This small molecule binds to this protein.
Small molecule (SMILES): C[C@H](O)[C@H](N)[C@@H]1O[C@](O)(C(=O)O)C[C@H](O)[C@@H]1N

Sequence of chain 1.F:
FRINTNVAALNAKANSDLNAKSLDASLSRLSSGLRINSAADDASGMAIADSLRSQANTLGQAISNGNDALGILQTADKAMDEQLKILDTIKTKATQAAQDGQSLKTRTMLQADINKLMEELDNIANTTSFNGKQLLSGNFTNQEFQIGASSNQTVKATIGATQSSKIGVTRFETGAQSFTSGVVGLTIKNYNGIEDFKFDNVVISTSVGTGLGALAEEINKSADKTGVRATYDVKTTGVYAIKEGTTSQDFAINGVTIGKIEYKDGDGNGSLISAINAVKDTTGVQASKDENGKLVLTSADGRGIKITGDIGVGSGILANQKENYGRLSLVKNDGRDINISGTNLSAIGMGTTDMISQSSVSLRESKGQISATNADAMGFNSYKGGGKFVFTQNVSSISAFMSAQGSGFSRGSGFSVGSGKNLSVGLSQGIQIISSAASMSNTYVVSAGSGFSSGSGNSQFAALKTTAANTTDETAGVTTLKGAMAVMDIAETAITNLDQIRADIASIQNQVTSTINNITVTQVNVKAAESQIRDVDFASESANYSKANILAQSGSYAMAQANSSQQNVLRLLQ

Binding-site contacts:
Ligand atom C4 contacts residue SER343 of chain 1.F at 3.5 Å.
Ligand atom C2 contacts residue SER343 of chain 1.F at 1.4 Å.
Ligand atom O1B contacts residue LYS191 of chain 1.F at 3.5 Å (salt-bridge).
Ligand atom C8 contacts residue SER343 of chain 1.F at 4.5 Å.
Ligand atom C3 contacts residue GLY344 of chain 1.F at 4.3 Å.
Ligand atom O6 contacts residue LYS191 of chain 1.F at 4.5 Å.
Ligand atom C3 contacts residue SER343 of chain 1.F at 2.8 Å.
Ligand atom O1A contacts residue GLY344 of chain 1.F at 4.0 Å.
Ligand atom C6 contacts residue SER343 of chain 1.F at 3.1 Å.
Ligand atom C7 contacts residue SER343 of chain 1.F at 4.3 Å.
Ligand atom O8 contacts residue LYS191 of chain 1.F at 4.5 Å.
Ligand atom C1 contacts residue SER343 of chain 1.F at 2.1 Å.
Ligand atom C1 contacts residue LYS191 of chain 1.F at 4.1 Å.
Ligand atom O1B contacts residue SER343 of chain 1.F at 3.1 Å (h-bond).
Ligand atom O1A contacts residue SER343 of chain 1.F at 2.5 Å (h-bond).
Ligand atom C2 contacts residue GLY344 of chain 1.F at 4.4 Å.
Ligand atom C5 contacts residue SER343 of chain 1.F at 3.9 Å.
Ligand atom O1A contacts residue LYS191 of chain 1.F at 4.4 Å.
Ligand atom O8 contacts residue SER343 of chain 1.F at 4.3 Å.
Ligand atom O6 contacts residue SER343 of chain 1.F at 2.2 Å (h-bond).